A protein and the small-molecule ligand that binds it are described below.
Small molecule (SMILES): CC(=O)N[C@@H]1[C@@H](O)[C@H](O)[C@@H](CO)O[C@H]1O

Binding-site contacts:
Ligand atom C8 contacts residue ASN76 of chain 1.D at 4.4 Å.
Ligand atom C4 contacts residue ASN76 of chain 1.D at 4.2 Å.
Ligand atom C7 contacts residue ASN76 of chain 1.D at 3.1 Å.
Ligand atom O7 contacts residue ASN76 of chain 1.D at 2.8 Å (h-bond).
Ligand atom N2 contacts residue ASN76 of chain 1.D at 3.0 Å (h-bond).
Ligand atom C2 contacts residue ASN76 of chain 1.D at 2.5 Å.
Ligand atom C5 contacts residue ASN76 of chain 1.D at 3.7 Å.
Ligand atom O5 contacts residue ASN76 of chain 1.D at 2.4 Å (h-bond).
Ligand atom C3 contacts residue ASN76 of chain 1.D at 3.9 Å.
Ligand atom C1 contacts residue ASN76 of chain 1.D at 1.5 Å.

Sequence of chain 1.D:
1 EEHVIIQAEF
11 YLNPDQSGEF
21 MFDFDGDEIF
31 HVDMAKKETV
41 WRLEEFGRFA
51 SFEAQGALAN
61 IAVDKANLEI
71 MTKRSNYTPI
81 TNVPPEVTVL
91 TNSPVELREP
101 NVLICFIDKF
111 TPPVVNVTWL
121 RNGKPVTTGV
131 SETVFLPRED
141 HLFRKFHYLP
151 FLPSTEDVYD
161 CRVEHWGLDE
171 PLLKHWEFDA